Sequence of chain 1.P:
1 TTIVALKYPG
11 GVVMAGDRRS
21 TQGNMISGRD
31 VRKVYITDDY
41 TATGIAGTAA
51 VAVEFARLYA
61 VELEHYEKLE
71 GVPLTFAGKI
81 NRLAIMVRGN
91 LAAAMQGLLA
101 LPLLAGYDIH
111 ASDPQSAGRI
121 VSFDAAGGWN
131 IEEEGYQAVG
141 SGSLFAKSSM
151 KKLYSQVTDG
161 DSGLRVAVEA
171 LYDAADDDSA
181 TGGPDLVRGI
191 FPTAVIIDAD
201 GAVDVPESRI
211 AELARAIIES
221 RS

Sequence of chain 1.V:
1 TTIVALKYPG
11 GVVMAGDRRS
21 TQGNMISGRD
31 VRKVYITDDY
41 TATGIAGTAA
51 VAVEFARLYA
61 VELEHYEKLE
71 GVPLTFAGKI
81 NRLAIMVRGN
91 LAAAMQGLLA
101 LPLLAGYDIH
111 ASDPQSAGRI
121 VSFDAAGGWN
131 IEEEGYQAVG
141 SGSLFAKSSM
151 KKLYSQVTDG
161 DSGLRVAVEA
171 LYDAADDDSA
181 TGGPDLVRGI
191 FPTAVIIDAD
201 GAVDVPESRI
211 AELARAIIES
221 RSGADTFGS

A protein and the small-molecule ligand that binds it are described below.
Small molecule (SMILES): CCCCCCCCC[C@@H](O)CC(=O)O

Binding-site contacts:
Ligand atom C5 contacts residue LEU91 of chain 1.V at 4.2 Å (hydrophobic).
Ligand atom O contacts residue ASN1 of chain 1.JA at 2.3 Å (h-bond).
Ligand atom O8 contacts residue GLN22 of chain 1.P at 3.9 Å.
Ligand atom C3 contacts residue ASN1 of chain 1.JA at 3.8 Å.
Ligand atom C2 contacts residue GLN22 of chain 1.P at 4.0 Å.
Ligand atom C2 contacts residue ASN1 of chain 1.JA at 2.4 Å.
Ligand atom C4 contacts residue ALA126 of chain 1.V at 3.6 Å (hydrophobic).
Ligand atom O contacts residue GLN2 of chain 1.JA at 3.2 Å (h-bond).
Ligand atom C5 contacts residue ALA125 of chain 1.V at 4.2 Å (hydrophobic).
Ligand atom O contacts residue GLN22 of chain 1.P at 3.5 Å (h-bond).
Ligand atom C1 contacts residue GLN22 of chain 1.P at 3.3 Å.
Ligand atom C2 contacts residue ASP124 of chain 1.V at 3.6 Å.
Ligand atom C4 contacts residue ALA125 of chain 1.V at 3.8 Å (hydrophobic).
Ligand atom C1 contacts residue ASN1 of chain 1.JA at 1.3 Å.
Ligand atom C1 contacts residue ASP124 of chain 1.V at 3.8 Å.
Ligand atom C2 contacts residue ALA126 of chain 1.V at 4.4 Å (hydrophobic).
Ligand atom C3 contacts residue ALA126 of chain 1.V at 4.5 Å (hydrophobic).
Ligand atom O8 contacts residue ASN1 of chain 1.JA at 4.2 Å.
Ligand atom C1 contacts residue GLN2 of chain 1.JA at 4.0 Å.

Sequence of chain 1.JA:
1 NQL